A protein and the small-molecule ligand that binds it are described below.
Small molecule (SMILES): C[C@@H](Oc1cc(=O)[nH]c2ccccc12)c1cn(-c2ccc(Cl)cc2)nn1

Binding-site contacts:
Ligand atom C7 contacts residue IMP1 of chain 3.G at 3.6 Å.
Ligand atom C3 contacts residue GLY289 of chain 3.B at 4.0 Å.
Ligand atom C20 contacts residue TYR342 of chain 1.B at 3.6 Å (hydrophobic).
Ligand atom C15 contacts residue GLU313 of chain 3.B at 3.3 Å.
Ligand atom C12 contacts residue GLU313 of chain 3.B at 3.9 Å.
Ligand atom C12 contacts residue VAL311 of chain 3.B at 3.4 Å (hydrophobic).
Ligand atom C7 contacts residue GLU313 of chain 3.B at 3.8 Å.
Ligand atom CL1 contacts residue HIS151 of chain 3.B at 3.8 Å.
Ligand atom C2 contacts residue MET288 of chain 3.B at 3.5 Å (hydrophobic).
Ligand atom C2 contacts residue GLY289 of chain 3.B at 3.4 Å.
Ligand atom N3 contacts residue ALA150 of chain 3.B at 3.9 Å.
Ligand atom C9 contacts residue ALA150 of chain 3.B at 4.0 Å (hydrophobic).
Ligand atom C7 contacts residue ALA150 of chain 3.B at 3.8 Å (hydrophobic).
Ligand atom C10 contacts residue IMP1 of chain 3.G at 3.9 Å.
Ligand atom N3 contacts residue LEU310 of chain 3.B at 4.0 Å.
Ligand atom C8 contacts residue GLU313 of chain 3.B at 4.0 Å.
Ligand atom C3 contacts residue MET288 of chain 3.B at 3.7 Å (hydrophobic).
Ligand atom C21 contacts residue GLU313 of chain 3.B at 3.5 Å.
Ligand atom C8 contacts residue ALA150 of chain 3.B at 3.8 Å (hydrophobic).
Ligand atom N1 contacts residue LEU310 of chain 3.B at 3.4 Å.
Ligand atom C18 contacts residue PRO51 of chain 1.B at 3.9 Å (hydrophobic).
Ligand atom C9 contacts residue IMP1 of chain 3.G at 3.4 Å.
Ligand atom O1 contacts residue GLU313 of chain 3.B at 4.0 Å.
Ligand atom C8 contacts residue IMP1 of chain 3.G at 3.2 Å.
Ligand atom C12 contacts residue MET294 of chain 3.B at 3.6 Å (hydrophobic).
Ligand atom C8 contacts residue THR207 of chain 3.B at 3.7 Å.
Ligand atom C20 contacts residue PRO51 of chain 1.B at 3.9 Å (hydrophobic).
Ligand atom C16 contacts residue ALA150 of chain 3.B at 3.8 Å (hydrophobic).
Ligand atom O1 contacts residue GLY289 of chain 3.B at 3.4 Å.
Ligand atom C8 contacts residue TYR342 of chain 1.B at 3.8 Å (hydrophobic).
Ligand atom C21 contacts residue TYR342 of chain 1.B at 3.7 Å (hydrophobic).
Ligand atom O2 contacts residue MET288 of chain 3.B at 3.4 Å.
Ligand atom C11 contacts residue GLY289 of chain 3.B at 4.0 Å.
Ligand atom C19 contacts residue PRO51 of chain 1.B at 3.8 Å (hydrophobic).
Ligand atom CL1 contacts residue TYR342 of chain 1.B at 3.5 Å.
Ligand atom N2 contacts residue LEU310 of chain 3.B at 3.6 Å.
Ligand atom CL1 contacts residue GLY341 of chain 1.B at 3.2 Å.
Ligand atom C1 contacts residue GLY289 of chain 3.B at 3.5 Å.
Ligand atom C11 contacts residue MET294 of chain 3.B at 3.8 Å (hydrophobic).
Ligand atom C14 contacts residue LEU310 of chain 3.B at 3.7 Å (hydrophobic).

Sequence of chain 1.B:
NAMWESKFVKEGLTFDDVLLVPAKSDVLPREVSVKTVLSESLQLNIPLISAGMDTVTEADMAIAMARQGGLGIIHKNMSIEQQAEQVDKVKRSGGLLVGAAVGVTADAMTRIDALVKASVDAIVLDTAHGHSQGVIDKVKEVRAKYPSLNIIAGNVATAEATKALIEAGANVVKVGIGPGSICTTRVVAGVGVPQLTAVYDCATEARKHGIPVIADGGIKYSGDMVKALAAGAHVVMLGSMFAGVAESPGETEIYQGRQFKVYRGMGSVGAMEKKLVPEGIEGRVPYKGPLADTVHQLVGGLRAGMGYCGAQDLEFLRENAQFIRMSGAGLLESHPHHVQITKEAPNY

Sequence of chain 3.B:
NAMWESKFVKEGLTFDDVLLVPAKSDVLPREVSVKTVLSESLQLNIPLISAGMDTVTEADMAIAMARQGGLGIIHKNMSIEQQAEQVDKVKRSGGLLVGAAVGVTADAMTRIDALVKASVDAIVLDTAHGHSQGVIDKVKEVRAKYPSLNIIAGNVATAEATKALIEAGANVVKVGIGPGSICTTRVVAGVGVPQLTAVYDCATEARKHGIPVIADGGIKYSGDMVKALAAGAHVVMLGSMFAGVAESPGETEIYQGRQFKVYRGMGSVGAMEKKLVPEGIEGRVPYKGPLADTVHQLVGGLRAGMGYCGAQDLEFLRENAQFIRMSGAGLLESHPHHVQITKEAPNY